Binding-site contacts:
Ligand atom C2' contacts residue PRO414 of chain 41.A at 3.8 Å (hydrophobic).
Ligand atom C1' contacts residue PRO203 of chain 41.A at 4.1 Å (hydrophobic).
Ligand atom N1 contacts residue GLY422 of chain 41.A at 3.0 Å (h-bond).
Ligand atom C5 contacts residue ARG91 of chain 41.A at 4.1 Å.
Ligand atom C6 contacts residue PRO203 of chain 41.A at 4.0 Å (hydrophobic).
Ligand atom N4 contacts residue ASP201 of chain 41.A at 2.5 Å.
Ligand atom N1 contacts residue PRO203 of chain 41.A at 4.1 Å.
Ligand atom C2 contacts residue PRO203 of chain 41.A at 3.9 Å (hydrophobic).
Ligand atom C6 contacts residue SER415 of chain 41.A at 4.1 Å.
Ligand atom N3 contacts residue PRO414 of chain 41.A at 4.2 Å.
Ligand atom N6 contacts residue GLY422 of chain 41.A at 3.4 Å (h-bond).
Ligand atom C4 contacts residue PRO203 of chain 41.A at 4.1 Å (hydrophobic).
Ligand atom N7 contacts residue HIS413 of chain 41.A at 4.1 Å.
Ligand atom N3 contacts residue ASP201 of chain 41.A at 4.1 Å.
Ligand atom C5 contacts residue PRO203 of chain 41.A at 3.9 Å (hydrophobic).
Ligand atom N1 contacts residue VAL202 of chain 41.A at 3.6 Å.
Ligand atom C5 contacts residue SER415 of chain 41.A at 4.1 Å.
Ligand atom C2 contacts residue VAL202 of chain 41.A at 4.2 Å (hydrophobic).
Ligand atom N7 contacts residue SER415 of chain 41.A at 4.0 Å.
Ligand atom C2' contacts residue HIS413 of chain 41.A at 3.8 Å.
Ligand atom N4 contacts residue VAL202 of chain 41.A at 2.9 Å (h-bond).
Ligand atom N7 contacts residue PRO203 of chain 41.A at 4.2 Å.
Ligand atom C5 contacts residue ASP201 of chain 41.A at 4.1 Å.
Ligand atom C8 contacts residue HIS413 of chain 41.A at 3.8 Å.
Ligand atom C5 contacts residue PRO203 of chain 41.A at 4.0 Å (hydrophobic).
Ligand atom C6 contacts residue GLY422 of chain 41.A at 3.8 Å.
Ligand atom C6 contacts residue PRO203 of chain 41.A at 4.0 Å (hydrophobic).
Ligand atom N6 contacts residue PHE421 of chain 41.A at 3.9 Å.
Ligand atom N6 contacts residue GLY420 of chain 41.A at 3.7 Å.
Ligand atom C4 contacts residue ASP201 of chain 41.A at 3.7 Å.
Ligand atom C4 contacts residue PRO203 of chain 41.A at 4.2 Å (hydrophobic).
Ligand atom OP2 contacts residue ASP409 of chain 50.A at 3.2 Å (salt-bridge).
Ligand atom C4 contacts residue VAL202 of chain 41.A at 3.7 Å (hydrophobic).
Ligand atom N7 contacts residue ASN392 of chain 41.A at 4.2 Å.
Ligand atom N1 contacts residue PRO203 of chain 41.A at 3.8 Å.
Ligand atom N6 contacts residue SER415 of chain 41.A at 3.6 Å (h-bond).
Ligand atom C5 contacts residue VAL202 of chain 41.A at 3.6 Å (hydrophobic).
Ligand atom C2' contacts residue PRO203 of chain 41.A at 3.3 Å (hydrophobic).
Ligand atom C6 contacts residue VAL202 of chain 41.A at 4.2 Å (hydrophobic).
Ligand atom C2 contacts residue GLY422 of chain 41.A at 3.3 Å.

The protein below binds the small molecule below.
Small molecule (SMILES): Nc1ccn([C@H]2C[C@H](O[P](=O)(O)OC[C@H]3O[C@@H](n4cnc5c(N)ncnc54)C[C@@H]3O)[C@@H](COP(=O)(O)O)O2)c(=O)n1

Sequence of chain 41.A:
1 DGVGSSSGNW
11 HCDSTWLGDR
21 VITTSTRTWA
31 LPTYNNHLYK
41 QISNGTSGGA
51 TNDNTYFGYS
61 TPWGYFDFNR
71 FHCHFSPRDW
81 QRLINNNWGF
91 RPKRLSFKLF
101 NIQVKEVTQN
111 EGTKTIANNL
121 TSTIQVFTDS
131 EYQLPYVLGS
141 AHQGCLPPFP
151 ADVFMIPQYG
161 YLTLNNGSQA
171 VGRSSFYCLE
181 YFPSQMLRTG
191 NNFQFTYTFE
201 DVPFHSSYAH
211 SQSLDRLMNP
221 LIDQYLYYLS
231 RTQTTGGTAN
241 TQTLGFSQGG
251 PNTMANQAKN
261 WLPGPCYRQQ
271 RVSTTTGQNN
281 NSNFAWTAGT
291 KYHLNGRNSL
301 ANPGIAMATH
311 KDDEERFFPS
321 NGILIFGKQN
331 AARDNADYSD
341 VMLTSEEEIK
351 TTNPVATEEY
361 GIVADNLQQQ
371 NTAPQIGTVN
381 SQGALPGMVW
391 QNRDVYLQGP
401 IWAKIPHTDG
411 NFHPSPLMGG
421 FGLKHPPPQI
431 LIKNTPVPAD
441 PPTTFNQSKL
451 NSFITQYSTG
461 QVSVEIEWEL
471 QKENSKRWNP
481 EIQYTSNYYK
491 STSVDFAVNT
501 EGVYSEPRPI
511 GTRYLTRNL

Sequence of chain 50.A:
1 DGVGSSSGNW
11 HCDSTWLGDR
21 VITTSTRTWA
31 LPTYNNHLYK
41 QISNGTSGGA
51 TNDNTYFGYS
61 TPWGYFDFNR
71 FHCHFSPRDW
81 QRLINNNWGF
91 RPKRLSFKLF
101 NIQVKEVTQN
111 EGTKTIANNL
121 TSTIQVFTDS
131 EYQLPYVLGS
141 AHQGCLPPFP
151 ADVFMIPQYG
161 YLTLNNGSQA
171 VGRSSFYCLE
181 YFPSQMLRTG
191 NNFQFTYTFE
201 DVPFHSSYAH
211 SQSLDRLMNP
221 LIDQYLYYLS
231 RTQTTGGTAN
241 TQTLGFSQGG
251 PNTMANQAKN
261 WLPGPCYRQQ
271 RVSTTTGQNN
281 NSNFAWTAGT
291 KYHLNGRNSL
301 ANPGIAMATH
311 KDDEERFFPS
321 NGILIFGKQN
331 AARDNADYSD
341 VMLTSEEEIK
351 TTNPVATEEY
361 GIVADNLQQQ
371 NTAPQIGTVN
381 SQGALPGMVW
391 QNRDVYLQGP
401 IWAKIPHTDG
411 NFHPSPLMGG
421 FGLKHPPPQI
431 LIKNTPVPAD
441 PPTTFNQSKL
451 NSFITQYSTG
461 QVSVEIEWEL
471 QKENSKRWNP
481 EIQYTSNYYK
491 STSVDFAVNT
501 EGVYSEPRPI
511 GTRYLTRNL